Sequence of chain 1.B:
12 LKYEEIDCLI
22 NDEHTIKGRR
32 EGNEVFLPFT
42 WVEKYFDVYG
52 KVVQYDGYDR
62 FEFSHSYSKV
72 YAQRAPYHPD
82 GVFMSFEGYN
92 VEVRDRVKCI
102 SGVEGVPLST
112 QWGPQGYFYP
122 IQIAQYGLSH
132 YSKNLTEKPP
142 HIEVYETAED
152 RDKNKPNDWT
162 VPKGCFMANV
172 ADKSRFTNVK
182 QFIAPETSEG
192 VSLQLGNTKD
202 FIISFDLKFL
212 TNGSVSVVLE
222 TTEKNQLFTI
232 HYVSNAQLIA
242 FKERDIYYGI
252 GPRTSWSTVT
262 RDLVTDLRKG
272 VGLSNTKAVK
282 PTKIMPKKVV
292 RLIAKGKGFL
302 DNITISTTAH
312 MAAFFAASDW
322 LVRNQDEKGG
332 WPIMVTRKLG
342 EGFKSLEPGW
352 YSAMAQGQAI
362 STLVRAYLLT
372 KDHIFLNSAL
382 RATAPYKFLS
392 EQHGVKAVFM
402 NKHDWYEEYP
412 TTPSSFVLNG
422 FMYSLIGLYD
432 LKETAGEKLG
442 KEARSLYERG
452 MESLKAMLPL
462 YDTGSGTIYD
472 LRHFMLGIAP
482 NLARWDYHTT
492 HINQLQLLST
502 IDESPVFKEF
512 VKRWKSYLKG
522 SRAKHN

A small-molecule ligand and the protein it binds are described below.
Small molecule (SMILES): CC(=O)N[C@H]1[C@H](O[C@H]2[C@H](O)[C@@H](NC(C)=O)CO[C@@H]2CO[C@@H]2O[C@@H](C)C[C@@H](O)[C@@H]2O)O[C@H](CO)[C@@H](O)[C@@H]1O

Binding-site contacts:
Ligand atom C7 contacts residue LEU211 of chain 1.B at 4.4 Å (hydrophobic).
Ligand atom C8 contacts residue LEU211 of chain 1.B at 3.7 Å (hydrophobic).
Ligand atom O7 contacts residue THR212 of chain 1.B at 4.2 Å.
Ligand atom C8 contacts residue THR255 of chain 1.B at 3.7 Å.
Ligand atom O7 contacts residue LEU211 of chain 1.B at 4.2 Å.
Ligand atom C5 contacts residue ASN213 of chain 1.B at 3.6 Å.
Ligand atom C2 contacts residue ASN213 of chain 1.B at 2.5 Å.
Ligand atom C1 contacts residue ASN213 of chain 1.B at 1.4 Å.
Ligand atom O5 contacts residue ASN213 of chain 1.B at 2.3 Å (h-bond).
Ligand atom N2 contacts residue ASN213 of chain 1.B at 3.0 Å (h-bond).
Ligand atom C4 contacts residue ASN213 of chain 1.B at 4.2 Å.
Ligand atom C7 contacts residue ASN213 of chain 1.B at 3.7 Å.
Ligand atom C3 contacts residue ASN213 of chain 1.B at 3.8 Å.
Ligand atom C8 contacts residue THR212 of chain 1.B at 4.5 Å.
Ligand atom O7 contacts residue ASN213 of chain 1.B at 4.0 Å.